Sequence of chain 1.A:
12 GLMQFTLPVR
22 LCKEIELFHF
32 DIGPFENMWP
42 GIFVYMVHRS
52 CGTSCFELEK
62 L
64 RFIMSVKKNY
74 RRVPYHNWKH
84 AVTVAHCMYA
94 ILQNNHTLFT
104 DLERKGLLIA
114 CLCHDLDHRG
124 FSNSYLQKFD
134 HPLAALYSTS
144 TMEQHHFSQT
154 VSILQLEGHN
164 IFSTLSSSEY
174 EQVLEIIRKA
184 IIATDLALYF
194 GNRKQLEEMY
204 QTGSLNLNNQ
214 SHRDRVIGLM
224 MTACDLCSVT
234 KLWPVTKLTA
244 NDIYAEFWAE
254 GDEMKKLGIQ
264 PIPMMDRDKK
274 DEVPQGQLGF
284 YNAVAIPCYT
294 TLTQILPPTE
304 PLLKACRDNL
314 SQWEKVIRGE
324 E

A protein and the small-molecule ligand that binds it are described below.
Small molecule (SMILES): CNC(=O)c1cc2nc(-c3ccccc3)[nH]c2cc1NC(=O)c1cccc(C)n1

Binding-site contacts:
Ligand atom C11 contacts residue TYR247 of chain 1.A at 3.4 Å (hydrophobic).
Ligand atom C2 contacts residue TYR247 of chain 1.A at 3.8 Å (hydrophobic).
Ligand atom C15 contacts residue GLY279 of chain 1.A at 3.3 Å.
Ligand atom N18 contacts residue PHE283 of chain 1.A at 3.7 Å.
Ligand atom N1 contacts residue TYR247 of chain 1.A at 2.6 Å (h-bond).
Ligand atom C6 contacts residue MET267 of chain 1.A at 3.6 Å (hydrophobic).
Ligand atom C15 contacts residue MET267 of chain 1.A at 3.7 Å (hydrophobic).
Ligand atom C3 contacts residue MET267 of chain 1.A at 3.6 Å (hydrophobic).
Ligand atom C22 contacts residue MET267 of chain 1.A at 3.5 Å (hydrophobic).
Ligand atom C25 contacts residue VAL287 of chain 1.A at 3.9 Å (hydrophobic).
Ligand atom C20 contacts residue PHE283 of chain 1.A at 3.7 Å (hydrophobic).
Ligand atom O17 contacts residue PHE283 of chain 1.A at 3.4 Å.
Ligand atom C6 contacts residue TYR247 of chain 1.A at 3.3 Å (hydrophobic).
Ligand atom N1 contacts residue GLY279 of chain 1.A at 3.8 Å.
Ligand atom C20 contacts residue ILE246 of chain 1.A at 3.9 Å (hydrophobic).
Ligand atom N4 contacts residue MET267 of chain 1.A at 3.2 Å.
Ligand atom C5 contacts residue PHE283 of chain 1.A at 3.6 Å (hydrophobic).
Ligand atom C23 contacts residue GLY279 of chain 1.A at 3.4 Å.
Ligand atom C22 contacts residue GLU275 of chain 1.A at 3.8 Å.
Ligand atom C3 contacts residue PHE283 of chain 1.A at 3.6 Å (hydrophobic).
Ligand atom N4 contacts residue GLY279 of chain 1.A at 3.9 Å.
Ligand atom N13 contacts residue PHE283 of chain 1.A at 3.7 Å.
Ligand atom N1 contacts residue MET267 of chain 1.A at 3.5 Å.
Ligand atom C24 contacts residue LEU229 of chain 1.A at 3.5 Å (hydrophobic).
Ligand atom C14 contacts residue PHE283 of chain 1.A at 3.6 Å (hydrophobic).
Ligand atom C10 contacts residue MET267 of chain 1.A at 3.4 Å (hydrophobic).
Ligand atom C27 contacts residue GLU275 of chain 1.A at 3.3 Å.
Ligand atom C11 contacts residue GLN280 of chain 1.A at 3.8 Å.
Ligand atom C28 contacts residue GLU275 of chain 1.A at 3.5 Å.
Ligand atom C12 contacts residue PHE283 of chain 1.A at 3.3 Å (hydrophobic).
Ligand atom C27 contacts residue VAL276 of chain 1.A at 3.7 Å (hydrophobic).
Ligand atom C27 contacts residue LYS272 of chain 1.A at 3.7 Å.
Ligand atom C2 contacts residue GLY279 of chain 1.A at 3.4 Å.
Ligand atom C2 contacts residue MET267 of chain 1.A at 3.2 Å (hydrophobic).
Ligand atom C29 contacts residue GLU275 of chain 1.A at 3.1 Å.
Ligand atom C8 contacts residue PHE283 of chain 1.A at 3.8 Å (hydrophobic).
Ligand atom O16 contacts residue GLN280 of chain 1.A at 3.0 Å (h-bond).
Ligand atom C28 contacts residue PRO266 of chain 1.A at 3.9 Å (hydrophobic).
Ligand atom N9 contacts residue PHE283 of chain 1.A at 3.2 Å.
Ligand atom C7 contacts residue MET267 of chain 1.A at 3.5 Å (hydrophobic).